Sequence of chain 1.D:
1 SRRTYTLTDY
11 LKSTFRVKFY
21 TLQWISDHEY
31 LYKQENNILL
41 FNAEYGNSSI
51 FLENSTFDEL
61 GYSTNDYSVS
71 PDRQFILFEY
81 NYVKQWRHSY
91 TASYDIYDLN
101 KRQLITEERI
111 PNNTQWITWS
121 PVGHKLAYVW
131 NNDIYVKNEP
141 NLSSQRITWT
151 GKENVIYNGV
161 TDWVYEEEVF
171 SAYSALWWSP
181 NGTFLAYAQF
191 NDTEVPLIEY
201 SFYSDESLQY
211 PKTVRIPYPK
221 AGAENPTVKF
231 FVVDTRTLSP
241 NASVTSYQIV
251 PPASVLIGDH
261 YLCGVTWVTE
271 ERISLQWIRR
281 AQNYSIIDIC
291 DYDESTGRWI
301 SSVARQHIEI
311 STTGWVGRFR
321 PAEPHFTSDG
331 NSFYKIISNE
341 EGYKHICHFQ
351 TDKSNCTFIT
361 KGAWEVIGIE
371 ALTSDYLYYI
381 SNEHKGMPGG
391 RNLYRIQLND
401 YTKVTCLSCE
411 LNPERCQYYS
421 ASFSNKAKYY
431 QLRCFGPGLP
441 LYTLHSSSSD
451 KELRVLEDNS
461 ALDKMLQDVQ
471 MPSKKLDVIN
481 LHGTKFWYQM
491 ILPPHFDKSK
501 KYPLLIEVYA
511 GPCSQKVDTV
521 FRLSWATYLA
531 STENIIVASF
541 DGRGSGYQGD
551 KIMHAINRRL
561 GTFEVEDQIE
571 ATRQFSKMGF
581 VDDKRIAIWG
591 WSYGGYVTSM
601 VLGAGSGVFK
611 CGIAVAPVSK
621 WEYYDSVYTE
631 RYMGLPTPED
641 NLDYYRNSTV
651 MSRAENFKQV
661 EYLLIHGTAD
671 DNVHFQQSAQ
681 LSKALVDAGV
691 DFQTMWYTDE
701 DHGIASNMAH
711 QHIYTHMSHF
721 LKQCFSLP

Binding-site contacts:
Ligand atom C5 contacts residue ASN47 of chain 1.D at 3.7 Å.
Ligand atom O7 contacts residue TYR45 of chain 1.D at 4.0 Å.
Ligand atom N2 contacts residue ASN47 of chain 1.D at 2.9 Å (h-bond).
Ligand atom C2 contacts residue ASN47 of chain 1.D at 2.5 Å.
Ligand atom O6 contacts residue SER49 of chain 1.D at 3.1 Å.
Ligand atom C7 contacts residue ASN47 of chain 1.D at 4.0 Å.
Ligand atom O6 contacts residue SER48 of chain 1.D at 3.7 Å.
Ligand atom O5 contacts residue ASN47 of chain 1.D at 2.4 Å (h-bond).
Ligand atom C6 contacts residue SER49 of chain 1.D at 4.5 Å.
Ligand atom C1 contacts residue ASN47 of chain 1.D at 1.4 Å.
Ligand atom C3 contacts residue ASN47 of chain 1.D at 3.8 Å.
Ligand atom C4 contacts residue ASN47 of chain 1.D at 4.2 Å.
Ligand atom O7 contacts residue ASN47 of chain 1.D at 4.2 Å.

A protein and the small-molecule ligand that binds it are described below.
Small molecule (SMILES): CC(=O)N[C@@H]1[C@@H](O)[C@H](O)[C@@H](CO)O[C@H]1O